A small-molecule ligand and the protein it binds are described below.
Small molecule (SMILES): OC[C@H]1O[C@@H](O[C@H]2[C@H](O)[C@@H](O)[C@H](O)O[C@@H]2CO)[C@H](O)[C@@H](O)[C@H]1O

Sequence of chain 1.B:
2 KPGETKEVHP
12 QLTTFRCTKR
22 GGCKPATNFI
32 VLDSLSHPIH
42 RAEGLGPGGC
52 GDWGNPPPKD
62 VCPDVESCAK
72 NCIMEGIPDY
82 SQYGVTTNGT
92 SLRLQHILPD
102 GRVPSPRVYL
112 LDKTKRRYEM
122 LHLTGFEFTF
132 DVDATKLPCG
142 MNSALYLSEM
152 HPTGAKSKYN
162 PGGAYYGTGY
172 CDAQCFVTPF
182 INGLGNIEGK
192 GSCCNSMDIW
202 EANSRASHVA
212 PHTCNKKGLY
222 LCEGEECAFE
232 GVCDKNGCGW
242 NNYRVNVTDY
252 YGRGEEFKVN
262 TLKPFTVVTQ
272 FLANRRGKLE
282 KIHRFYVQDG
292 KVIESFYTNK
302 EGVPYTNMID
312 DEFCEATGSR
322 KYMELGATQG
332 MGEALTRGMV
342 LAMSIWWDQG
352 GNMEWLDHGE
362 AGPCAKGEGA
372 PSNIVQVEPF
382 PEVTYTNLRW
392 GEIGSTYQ

Binding-site contacts:
Ligand atom O2 contacts residue TRP356 of chain 1.B at 4.3 Å.
Ligand atom O4 contacts residue LYS236 of chain 1.B at 3.8 Å.
Ligand atom C5 contacts residue TRP356 of chain 1.B at 3.6 Å (hydrophobic).
Ligand atom O6 contacts residue ASN237 of chain 1.B at 4.2 Å.
Ligand atom C3 contacts residue LYS236 of chain 1.B at 4.2 Å.
Ligand atom C1 contacts residue TRP356 of chain 1.B at 4.1 Å (hydrophobic).
Ligand atom C1 contacts residue ARG245 of chain 1.B at 4.5 Å.
Ligand atom O2 contacts residue HIS213 of chain 1.B at 3.8 Å.
Ligand atom O5 contacts residue ARG245 of chain 1.B at 3.6 Å (salt-bridge).
Ligand atom O4 contacts residue GLN175 of chain 1.B at 3.5 Å (h-bond).
Ligand atom C4 contacts residue TRP356 of chain 1.B at 4.1 Å (hydrophobic).
Ligand atom O3 contacts residue ASN237 of chain 1.B at 4.3 Å.
Ligand atom C4 contacts residue TRP356 of chain 1.B at 4.1 Å (hydrophobic).
Ligand atom C4 contacts residue ASN237 of chain 1.B at 4.2 Å.
Ligand atom C3 contacts residue ASN237 of chain 1.B at 3.7 Å.
Ligand atom O3 contacts residue TRP356 of chain 1.B at 4.2 Å.
Ligand atom C6 contacts residue HIS209 of chain 1.B at 3.9 Å.
Ligand atom O3 contacts residue GLN175 of chain 1.B at 3.8 Å.
Ligand atom C5 contacts residue ARG245 of chain 1.B at 4.3 Å.
Ligand atom O6 contacts residue ARG245 of chain 1.B at 4.1 Å.
Ligand atom O5 contacts residue TRP356 of chain 1.B at 4.2 Å.
Ligand atom O3 contacts residue LYS236 of chain 1.B at 3.8 Å.
Ligand atom C1 contacts residue ASN237 of chain 1.B at 4.1 Å.
Ligand atom O2 contacts residue ASN237 of chain 1.B at 2.7 Å (h-bond).
Ligand atom O3 contacts residue HIS213 of chain 1.B at 3.7 Å.
Ligand atom O2 contacts residue HIS209 of chain 1.B at 4.2 Å.
Ligand atom O1 contacts residue ARG245 of chain 1.B at 3.9 Å.
Ligand atom O6 contacts residue TRP356 of chain 1.B at 3.9 Å.
Ligand atom C6 contacts residue ARG245 of chain 1.B at 3.8 Å.
Ligand atom C6 contacts residue ASN237 of chain 1.B at 4.2 Å.
Ligand atom C2 contacts residue HIS213 of chain 1.B at 4.3 Å.
Ligand atom C5 contacts residue ASN237 of chain 1.B at 4.2 Å.
Ligand atom O4 contacts residue ASN237 of chain 1.B at 3.5 Å (h-bond).
Ligand atom C3 contacts residue TRP356 of chain 1.B at 4.0 Å (hydrophobic).
Ligand atom C2 contacts residue ASN237 of chain 1.B at 3.4 Å.
Ligand atom O6 contacts residue GLY240 of chain 1.B at 3.8 Å.
Ligand atom O2 contacts residue LYS236 of chain 1.B at 4.0 Å.
Ligand atom O6 contacts residue HIS209 of chain 1.B at 3.7 Å.
Ligand atom C6 contacts residue TRP356 of chain 1.B at 4.0 Å (hydrophobic).
Ligand atom C2 contacts residue LYS236 of chain 1.B at 3.6 Å.